Binding-site contacts:
Ligand atom C4 contacts residue ASN113 of chain 1.A at 4.2 Å.
Ligand atom C1 contacts residue ASN113 of chain 1.A at 1.4 Å.
Ligand atom C2 contacts residue GLU109 of chain 1.A at 4.1 Å.
Ligand atom O5 contacts residue LEU207 of chain 1.B at 4.4 Å.
Ligand atom N2 contacts residue ASN113 of chain 1.A at 3.0 Å (h-bond).
Ligand atom C2 contacts residue LEU207 of chain 1.B at 4.3 Å (hydrophobic).
Ligand atom C6 contacts residue TYR116 of chain 1.A at 3.8 Å (hydrophobic).
Ligand atom C3 contacts residue LEU207 of chain 1.B at 4.5 Å (hydrophobic).
Ligand atom O6 contacts residue TYR116 of chain 1.A at 3.5 Å (h-bond).
Ligand atom C8 contacts residue ARG185 of chain 1.A at 4.2 Å.
Ligand atom O7 contacts residue ARG185 of chain 1.A at 2.5 Å (salt-bridge).
Ligand atom C1 contacts residue GLU109 of chain 1.A at 3.6 Å.
Ligand atom O4 contacts residue ARG185 of chain 1.A at 2.7 Å (salt-bridge).
Ligand atom O5 contacts residue GLU109 of chain 1.A at 3.6 Å (salt-bridge).
Ligand atom C7 contacts residue ARG185 of chain 1.A at 3.3 Å.
Ligand atom C2 contacts residue ASN113 of chain 1.A at 2.5 Å.
Ligand atom O7 contacts residue LEU207 of chain 1.B at 3.7 Å.
Ligand atom C7 contacts residue ASN113 of chain 1.A at 3.7 Å.
Ligand atom C5 contacts residue ASN113 of chain 1.A at 3.6 Å.
Ligand atom C6 contacts residue PHE189 of chain 1.A at 3.9 Å (hydrophobic).
Ligand atom C1 contacts residue ARG185 of chain 1.A at 3.9 Å.
Ligand atom C4 contacts residue ARG185 of chain 1.A at 3.5 Å.
Ligand atom O6 contacts residue ASP208 of chain 1.B at 3.4 Å (salt-bridge).
Ligand atom C6 contacts residue ASP208 of chain 1.B at 4.5 Å.
Ligand atom O5 contacts residue PHE189 of chain 1.A at 4.4 Å.
Ligand atom O3 contacts residue LEU207 of chain 1.B at 4.4 Å.
Ligand atom C1 contacts residue LEU207 of chain 1.B at 4.4 Å (hydrophobic).
Ligand atom C5 contacts residue PHE189 of chain 1.A at 4.1 Å (hydrophobic).
Ligand atom C2 contacts residue ARG185 of chain 1.A at 3.9 Å.
Ligand atom C6 contacts residue ARG185 of chain 1.A at 4.2 Å.
Ligand atom C5 contacts residue ARG185 of chain 1.A at 3.5 Å.
Ligand atom C1 contacts residue TYR116 of chain 1.A at 4.1 Å (hydrophobic).
Ligand atom O6 contacts residue LEU207 of chain 1.B at 3.9 Å.
Ligand atom C4 contacts residue LEU207 of chain 1.B at 4.0 Å (hydrophobic).
Ligand atom C3 contacts residue ASN113 of chain 1.A at 3.8 Å.
Ligand atom O5 contacts residue TYR116 of chain 1.A at 3.6 Å.
Ligand atom N2 contacts residue ARG185 of chain 1.A at 3.9 Å.
Ligand atom O5 contacts residue ASN113 of chain 1.A at 2.3 Å (h-bond).
Ligand atom O7 contacts residue ASN113 of chain 1.A at 4.1 Å.
Ligand atom C3 contacts residue ARG185 of chain 1.A at 3.8 Å.

Sequence of chain 1.B:
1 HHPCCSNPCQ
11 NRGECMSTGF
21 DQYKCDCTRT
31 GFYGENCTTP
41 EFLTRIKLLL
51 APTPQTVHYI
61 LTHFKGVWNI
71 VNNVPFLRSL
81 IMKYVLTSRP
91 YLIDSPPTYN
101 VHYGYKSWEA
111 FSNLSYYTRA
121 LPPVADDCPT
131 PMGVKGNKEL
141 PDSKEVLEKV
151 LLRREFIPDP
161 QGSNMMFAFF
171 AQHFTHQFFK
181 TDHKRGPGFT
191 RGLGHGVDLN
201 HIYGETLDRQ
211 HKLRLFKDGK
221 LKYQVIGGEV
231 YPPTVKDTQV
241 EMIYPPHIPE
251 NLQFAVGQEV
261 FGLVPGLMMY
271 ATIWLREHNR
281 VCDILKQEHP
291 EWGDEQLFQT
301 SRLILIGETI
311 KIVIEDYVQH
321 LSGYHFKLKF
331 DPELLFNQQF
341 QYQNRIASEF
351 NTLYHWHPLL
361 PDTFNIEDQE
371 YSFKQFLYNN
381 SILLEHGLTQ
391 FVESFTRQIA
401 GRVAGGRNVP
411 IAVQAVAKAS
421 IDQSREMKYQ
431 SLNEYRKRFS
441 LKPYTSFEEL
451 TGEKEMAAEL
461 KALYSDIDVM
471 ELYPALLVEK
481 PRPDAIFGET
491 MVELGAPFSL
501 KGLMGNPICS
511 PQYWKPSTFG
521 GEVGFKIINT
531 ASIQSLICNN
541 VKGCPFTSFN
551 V

A protein and the small-molecule ligand that binds it are described below.
Small molecule (SMILES): CC(=O)N[C@H]1[C@H](O[C@H]2[C@H](O)[C@@H](NC(C)=O)CO[C@@H]2CO)O[C@H](CO)[C@@H](O)[C@@H]1O

Sequence of chain 1.A:
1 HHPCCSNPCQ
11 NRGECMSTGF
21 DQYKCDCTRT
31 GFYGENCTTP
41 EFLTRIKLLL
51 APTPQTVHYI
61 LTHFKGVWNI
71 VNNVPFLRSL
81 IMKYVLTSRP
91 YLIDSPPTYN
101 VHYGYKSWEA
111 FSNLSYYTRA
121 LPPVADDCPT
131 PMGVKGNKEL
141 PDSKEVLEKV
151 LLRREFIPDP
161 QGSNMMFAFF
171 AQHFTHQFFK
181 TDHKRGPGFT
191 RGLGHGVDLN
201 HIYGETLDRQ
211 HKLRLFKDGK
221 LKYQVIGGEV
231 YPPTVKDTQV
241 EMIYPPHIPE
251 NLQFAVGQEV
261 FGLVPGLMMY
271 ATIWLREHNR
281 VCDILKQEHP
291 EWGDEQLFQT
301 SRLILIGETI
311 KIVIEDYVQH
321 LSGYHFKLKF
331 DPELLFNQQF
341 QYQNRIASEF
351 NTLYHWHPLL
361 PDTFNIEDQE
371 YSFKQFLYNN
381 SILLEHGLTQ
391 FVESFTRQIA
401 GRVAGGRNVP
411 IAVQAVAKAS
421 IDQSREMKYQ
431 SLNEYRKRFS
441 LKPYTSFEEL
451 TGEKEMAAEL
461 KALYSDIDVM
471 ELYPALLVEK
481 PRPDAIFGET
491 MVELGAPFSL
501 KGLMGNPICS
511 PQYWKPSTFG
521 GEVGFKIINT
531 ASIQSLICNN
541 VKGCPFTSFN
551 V